Binding-site contacts:
Ligand atom CZ contacts residue SER42 of chain 1.A at 3.7 Å.
Ligand atom OH contacts residue SER34 of chain 1.A at 3.6 Å.
Ligand atom CD1 contacts residue PHE54 of chain 1.A at 3.7 Å (hydrophobic).
Ligand atom C contacts residue HIS53 of chain 1.A at 3.8 Å.
Ligand atom CG contacts residue LEU66 of chain 1.A at 3.7 Å (hydrophobic).
Ligand atom CB contacts residue HIS53 of chain 1.A at 3.7 Å.
Ligand atom P contacts residue SER42 of chain 1.A at 3.7 Å.
Ligand atom CE2 contacts residue LYS55 of chain 1.A at 3.6 Å.
Ligand atom ND2 contacts residue LYS55 of chain 1.A at 2.9 Å (salt-bridge).
Ligand atom O1P contacts residue SER42 of chain 1.A at 3.3 Å (h-bond).
Ligand atom CA contacts residue HIS53 of chain 1.A at 3.6 Å.
Ligand atom CG2 contacts residue HIS53 of chain 1.A at 3.4 Å.
Ligand atom OD1 contacts residue LYS55 of chain 1.A at 2.9 Å (salt-bridge).
Ligand atom CA contacts residue TRP67 of chain 1.A at 3.6 Å (hydrophobic).
Ligand atom CG1 contacts residue ASN89 of chain 1.A at 3.5 Å.
Ligand atom CD2 contacts residue LYS55 of chain 1.A at 3.7 Å.
Ligand atom O1P contacts residue SER34 of chain 1.A at 2.8 Å (h-bond).
Ligand atom P contacts residue ARG13 of chain 1.A at 3.9 Å.
Ligand atom CB contacts residue TRP67 of chain 1.A at 3.6 Å (hydrophobic).
Ligand atom ND2 contacts residue LEU66 of chain 1.A at 2.9 Å (h-bond).
Ligand atom P contacts residue ARG32 of chain 1.A at 3.6 Å.
Ligand atom OD1 contacts residue PHE54 of chain 1.A at 3.4 Å.
Ligand atom CD1 contacts residue HIS53 of chain 1.A at 3.6 Å.
Ligand atom CB contacts residue LEU66 of chain 1.A at 3.5 Å (hydrophobic).
Ligand atom O2P contacts residue ARG13 of chain 1.A at 2.7 Å (salt-bridge).
Ligand atom CG1 contacts residue PHE54 of chain 1.A at 3.6 Å (hydrophobic).
Ligand atom O3P contacts residue SER36 of chain 1.A at 2.5 Å (h-bond).
Ligand atom N contacts residue HIS53 of chain 1.A at 3.0 Å (h-bond).
Ligand atom P contacts residue SER34 of chain 1.A at 3.8 Å.
Ligand atom O1P contacts residue SER36 of chain 1.A at 3.7 Å.
Ligand atom P contacts residue SER36 of chain 1.A at 3.6 Å.
Ligand atom CB contacts residue HIS53 of chain 1.A at 3.9 Å.
Ligand atom O1P contacts residue ARG32 of chain 1.A at 2.7 Å (salt-bridge).
Ligand atom CD1 contacts residue LYS55 of chain 1.A at 3.7 Å.
Ligand atom CG contacts residue LYS55 of chain 1.A at 3.7 Å.
Ligand atom CE1 contacts residue SER42 of chain 1.A at 3.8 Å.
Ligand atom OH contacts residue SER42 of chain 1.A at 3.0 Å (h-bond).
Ligand atom CB contacts residue PHE54 of chain 1.A at 3.6 Å (hydrophobic).
Ligand atom O2P contacts residue ARG32 of chain 1.A at 2.6 Å (salt-bridge).
Ligand atom CG contacts residue LYS55 of chain 1.A at 3.8 Å.

Sequence of chain 1.A:
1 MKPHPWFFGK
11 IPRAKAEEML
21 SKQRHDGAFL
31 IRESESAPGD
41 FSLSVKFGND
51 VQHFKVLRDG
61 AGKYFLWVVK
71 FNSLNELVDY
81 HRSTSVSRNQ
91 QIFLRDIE

This small molecule binds to this protein.
Small molecule (SMILES): CC(C)[C@@H]1NC(=O)[C@H](CC(N)=O)NC(=O)[C@H](C(C)C)NC(=O)[C@H](Cc2ccc(OP(=O)(O)O)cc2)NC(=O)CCCCCCNC1=O